This protein binds this small molecule.
Small molecule (SMILES): C=C1[C@H](O)CC(=C/C=C2\CCC[C@]3(C)[C@@H]([C@H](C)[C@@H](CCCC)CCC(C)(C)O)CC[C@@H]23)C[C@H]1O

Sequence of chain 1.A:
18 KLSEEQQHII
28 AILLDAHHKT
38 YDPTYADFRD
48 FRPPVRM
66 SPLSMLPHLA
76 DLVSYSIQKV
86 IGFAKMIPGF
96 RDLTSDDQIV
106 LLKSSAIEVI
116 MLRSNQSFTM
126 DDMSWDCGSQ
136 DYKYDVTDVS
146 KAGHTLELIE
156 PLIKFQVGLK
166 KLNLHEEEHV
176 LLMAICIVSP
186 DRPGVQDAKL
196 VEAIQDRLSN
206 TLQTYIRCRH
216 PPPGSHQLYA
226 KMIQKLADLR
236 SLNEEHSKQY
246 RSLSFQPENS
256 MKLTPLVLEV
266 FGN

Binding-site contacts:
Ligand atom C1 contacts residue CYS132 of chain 1.A at 3.5 Å (hydrophobic).
Ligand atom C29 contacts residue LEU71 of chain 1.A at 3.9 Å (hydrophobic).
Ligand atom C22 contacts residue HIS241 of chain 1.A at 3.9 Å.
Ligand atom C34 contacts residue VAL78 of chain 1.A at 3.7 Å (hydrophobic).
Ligand atom C24 contacts residue HIS241 of chain 1.A at 3.9 Å.
Ligand atom C7 contacts residue TRP130 of chain 1.A at 3.9 Å (hydrophobic).
Ligand atom C2 contacts residue SER122 of chain 1.A at 3.8 Å.
Ligand atom O31 contacts residue SER81 of chain 1.A at 2.6 Å (h-bond).
Ligand atom C24 contacts residue MET116 of chain 1.A at 3.9 Å (hydrophobic).
Ligand atom C27 contacts residue HIS241 of chain 1.A at 3.5 Å.
Ligand atom C2 contacts residue TYR38 of chain 1.A at 3.6 Å (hydrophobic).
Ligand atom O30 contacts residue TYR245 of chain 1.A at 3.6 Å.
Ligand atom C8 contacts residue SER119 of chain 1.A at 3.6 Å.
Ligand atom O32 contacts residue TYR38 of chain 1.A at 2.9 Å (h-bond).
Ligand atom C1 contacts residue SER122 of chain 1.A at 3.7 Å.
Ligand atom C33 contacts residue TYR38 of chain 1.A at 3.8 Å (hydrophobic).
Ligand atom C3 contacts residue TYR38 of chain 1.A at 3.9 Å (hydrophobic).
Ligand atom C28 contacts residue PHE266 of chain 1.A at 3.7 Å (hydrophobic).
Ligand atom C7 contacts residue LEU77 of chain 1.A at 3.9 Å (hydrophobic).
Ligand atom C25 contacts residue HIS241 of chain 1.A at 3.7 Å.
Ligand atom C33 contacts residue PHE45 of chain 1.A at 3.9 Å (hydrophobic).
Ligand atom C25 contacts residue HIS149 of chain 1.A at 3.4 Å.
Ligand atom O30 contacts residue HIS241 of chain 1.A at 2.6 Å (h-bond).
Ligand atom C26 contacts residue HIS241 of chain 1.A at 3.6 Å.
Ligand atom C5 contacts residue SER119 of chain 1.A at 3.8 Å.
Ligand atom C29 contacts residue HIS149 of chain 1.A at 3.7 Å.
Ligand atom C4 contacts residue ARG118 of chain 1.A at 3.7 Å.
Ligand atom C10 contacts residue TRP130 of chain 1.A at 3.5 Å (hydrophobic).
Ligand atom O31 contacts residue ARG118 of chain 1.A at 2.9 Å (salt-bridge).
Ligand atom C7 contacts residue SER119 of chain 1.A at 3.8 Å.
Ligand atom O32 contacts residue SER122 of chain 1.A at 3.0 Å (h-bond).
Ligand atom C33 contacts residue ARG118 of chain 1.A at 3.6 Å.
Ligand atom C27 contacts residue HIS149 of chain 1.A at 3.8 Å.
Ligand atom C15 contacts residue ILE115 of chain 1.A at 3.9 Å (hydrophobic).
Ligand atom C12 contacts residue VAL144 of chain 1.A at 3.9 Å (hydrophobic).
Ligand atom O30 contacts residue HIS149 of chain 1.A at 2.9 Å (h-bond).
Ligand atom C4 contacts residue SER81 of chain 1.A at 3.8 Å.
Ligand atom C22 contacts residue LEU153 of chain 1.A at 3.6 Å (hydrophobic).
Ligand atom C6 contacts residue SER119 of chain 1.A at 3.9 Å.
Ligand atom O32 contacts residue SER119 of chain 1.A at 3.5 Å.